Binding-site contacts:
Ligand atom O6 contacts residue TYR122 of chain 1.C at 3.3 Å (h-bond).
Ligand atom C2 contacts residue GLY1 of chain 1.C at 4.0 Å.
Ligand atom C7 contacts residue PHE47 of chain 1.C at 3.9 Å (hydrophobic).
Ligand atom C1 contacts residue GLY121 of chain 1.C at 3.9 Å.
Ligand atom O5 contacts residue GLY1 of chain 1.C at 3.8 Å.
Ligand atom C6 contacts residue TYR122 of chain 1.C at 3.6 Å (hydrophobic).
Ligand atom O7 contacts residue GLY1 of chain 1.C at 3.4 Å.
Ligand atom C2 contacts residue PHE47 of chain 1.C at 3.9 Å (hydrophobic).
Ligand atom C4 contacts residue ASP125 of chain 1.C at 3.8 Å.
Ligand atom O6 contacts residue TRP123 of chain 1.C at 3.5 Å (h-bond).
Ligand atom C4 contacts residue TYR78 of chain 1.C at 3.6 Å (hydrophobic).
Ligand atom C6 contacts residue TYR78 of chain 1.C at 4.1 Å (hydrophobic).
Ligand atom O6 contacts residue VAL80 of chain 1.C at 3.9 Å.
Ligand atom O5 contacts residue TYR122 of chain 1.C at 3.0 Å (h-bond).
Ligand atom O5 contacts residue GLY121 of chain 1.C at 3.4 Å.
Ligand atom C5 contacts residue TYR122 of chain 1.C at 3.8 Å (hydrophobic).
Ligand atom C1 contacts residue TYR122 of chain 1.C at 3.9 Å (hydrophobic).
Ligand atom N2 contacts residue PHE47 of chain 1.C at 4.0 Å.
Ligand atom O6 contacts residue ASP125 of chain 1.C at 2.7 Å (salt-bridge).
Ligand atom O4 contacts residue GLY1 of chain 1.C at 4.0 Å.
Ligand atom C1 contacts residue GLY1 of chain 1.C at 3.7 Å.
Ligand atom O4 contacts residue ASP125 of chain 1.C at 2.7 Å (salt-bridge).
Ligand atom C6 contacts residue TRP123 of chain 1.C at 4.1 Å (hydrophobic).
Ligand atom C6 contacts residue TYR78 of chain 1.C at 3.6 Å (hydrophobic).
Ligand atom C6 contacts residue ASP125 of chain 1.C at 3.8 Å.
Ligand atom O3 contacts residue GLY1 of chain 1.C at 3.0 Å (h-bond).
Ligand atom C3 contacts residue TYR78 of chain 1.C at 3.8 Å (hydrophobic).
Ligand atom C4 contacts residue GLY1 of chain 1.C at 4.1 Å.
Ligand atom O4 contacts residue GLY121 of chain 1.C at 3.5 Å.
Ligand atom C2 contacts residue GLY1 of chain 1.C at 3.6 Å.
Ligand atom C1 contacts residue TYR78 of chain 1.C at 4.0 Å (hydrophobic).
Ligand atom C1 contacts residue PHE47 of chain 1.C at 3.7 Å (hydrophobic).
Ligand atom C5 contacts residue TYR78 of chain 1.C at 3.8 Å (hydrophobic).
Ligand atom O4 contacts residue GLY1 of chain 1.C at 3.1 Å (h-bond).
Ligand atom O5 contacts residue TYR78 of chain 1.C at 3.8 Å.
Ligand atom O1 contacts residue TYR122 of chain 1.C at 3.4 Å.
Ligand atom C3 contacts residue GLY1 of chain 1.C at 3.9 Å.
Ligand atom O1 contacts residue TYR78 of chain 1.C at 4.0 Å.
Ligand atom O6 contacts residue GLY121 of chain 1.C at 3.6 Å.
Ligand atom C8 contacts residue PHE47 of chain 1.C at 3.7 Å (hydrophobic).

Sequence of chain 1.C:
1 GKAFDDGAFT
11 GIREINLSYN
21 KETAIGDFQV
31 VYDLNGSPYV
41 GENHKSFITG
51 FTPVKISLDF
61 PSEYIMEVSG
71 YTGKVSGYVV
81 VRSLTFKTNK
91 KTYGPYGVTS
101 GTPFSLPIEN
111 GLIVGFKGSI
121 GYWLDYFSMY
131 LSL

The small molecule below binds the protein below.
Small molecule (SMILES): CC(=O)N[C@@H]1[C@@H](O[C@@H]2O[C@H](CO)[C@H](O)[C@H](O)[C@H]2O)[C@@H](O)[C@@H](CO)O[C@@H]1O